Sequence of chain 1.A:
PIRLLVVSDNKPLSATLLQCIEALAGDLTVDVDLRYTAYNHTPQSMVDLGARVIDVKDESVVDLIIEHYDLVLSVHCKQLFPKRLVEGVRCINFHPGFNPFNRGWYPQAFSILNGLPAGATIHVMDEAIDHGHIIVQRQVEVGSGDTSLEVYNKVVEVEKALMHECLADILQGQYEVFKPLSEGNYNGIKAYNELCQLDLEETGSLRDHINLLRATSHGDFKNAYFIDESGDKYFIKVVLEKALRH

Binding-site contacts:
Ligand atom C5A contacts residue TYR117 of chain 1.A at 3.5 Å (hydrophobic).
Ligand atom N11 contacts residue PHE232 of chain 1.A at 3.6 Å.
Ligand atom O2G contacts residue LYS89 of chain 1.A at 2.5 Å (salt-bridge).
Ligand atom O21 contacts residue TYR203 of chain 1.A at 3.6 Å (h-bond).
Ligand atom O3G contacts residue TRP116 of chain 1.A at 3.3 Å.
Ligand atom O4P contacts residue TYR163 of chain 1.A at 2.7 Å (h-bond).
Ligand atom C2G contacts residue LYS89 of chain 1.A at 3.3 Å.
Ligand atom O4P contacts residue HIS87 of chain 1.A at 2.9 Å (h-bond).
Ligand atom O5G contacts residue HIS87 of chain 1.A at 3.1 Å.
Ligand atom C2 contacts residue GLN119 of chain 1.A at 3.7 Å.
Ligand atom C5 contacts residue TYR163 of chain 1.A at 3.5 Å (hydrophobic).
Ligand atom C21 contacts residue PHE232 of chain 1.A at 3.5 Å (hydrophobic).
Ligand atom C21 contacts residue ASN234 of chain 1.A at 3.6 Å.
Ligand atom O3 contacts residue GLN119 of chain 1.A at 2.9 Å (h-bond).
Ligand atom C2 contacts residue HIS229 of chain 1.A at 3.5 Å.
Ligand atom O4 contacts residue PHE232 of chain 1.A at 3.5 Å.
Ligand atom O3 contacts residue TYR117 of chain 1.A at 3.3 Å.
Ligand atom P2 contacts residue TYR163 of chain 1.A at 3.6 Å.
Ligand atom O2P contacts residue PHE232 of chain 1.A at 3.7 Å.
Ligand atom O3 contacts residue TYR163 of chain 1.A at 3.7 Å.
Ligand atom O3G contacts residue LYS89 of chain 1.A at 3.6 Å.
Ligand atom O4 contacts residue HIS229 of chain 1.A at 3.3 Å (h-bond).
Ligand atom N31 contacts residue PHE232 of chain 1.A at 3.5 Å.
Ligand atom O21 contacts residue HIS229 of chain 1.A at 3.3 Å.
Ligand atom C1G contacts residue HIS87 of chain 1.A at 3.5 Å.
Ligand atom C4 contacts residue HIS229 of chain 1.A at 3.6 Å.
Ligand atom C41 contacts residue PHE232 of chain 1.A at 3.5 Å (hydrophobic).
Ligand atom C61 contacts residue PHE232 of chain 1.A at 3.7 Å (hydrophobic).
Ligand atom C51 contacts residue TYR117 of chain 1.A at 3.5 Å (hydrophobic).
Ligand atom C51 contacts residue PHE232 of chain 1.A at 3.7 Å (hydrophobic).
Ligand atom O3P contacts residue ASN21 of chain 1.A at 2.8 Å (h-bond).
Ligand atom O41 contacts residue ASN234 of chain 1.A at 3.7 Å.
Ligand atom C6G contacts residue HIS87 of chain 1.A at 3.7 Å.
Ligand atom O3P contacts residue HIS87 of chain 1.A at 3.4 Å (h-bond).
Ligand atom C3 contacts residue TYR117 of chain 1.A at 3.4 Å (hydrophobic).
Ligand atom P2 contacts residue HIS87 of chain 1.A at 3.7 Å.
Ligand atom C1 contacts residue HIS229 of chain 1.A at 3.4 Å.
Ligand atom C41 contacts residue ASN234 of chain 1.A at 3.8 Å.
Ligand atom O21 contacts residue ASN234 of chain 1.A at 2.9 Å (h-bond).
Ligand atom N31 contacts residue ASN234 of chain 1.A at 2.8 Å (h-bond).

The protein below binds the small molecule below.
Small molecule (SMILES): Cc1cn([C@H]2C[C@H](O)[C@@H](COP(=O)(O)OP(=O)(O)O[C@H]3O[C@H](C)[C@@H](N)[C@H](O)[C@H]3O)O2)c(=O)[nH]c1=O